Binding-site contacts:
Ligand atom C3B contacts residue ILE188 of chain 9.A at 3.5 Å (hydrophobic).
Ligand atom N2 contacts residue PHE119 of chain 9.A at 3.5 Å.
Ligand atom F3 contacts residue TYR151 of chain 9.A at 2.9 Å.
Ligand atom F2 contacts residue VAL175 of chain 9.A at 3.2 Å.
Ligand atom C3 contacts residue THR101 of chain 9.A at 3.8 Å.
Ligand atom F3 contacts residue PRO173 of chain 9.A at 2.6 Å.
Ligand atom C2B contacts residue LEU99 of chain 9.A at 3.4 Å (hydrophobic).
Ligand atom N3A contacts residue TYR151 of chain 9.A at 3.6 Å.
Ligand atom C1B contacts residue LEU99 of chain 9.A at 3.6 Å (hydrophobic).
Ligand atom C2A contacts residue LEU226 of chain 9.A at 3.8 Å (hydrophobic).
Ligand atom CM2 contacts residue ILE188 of chain 9.A at 3.6 Å (hydrophobic).
Ligand atom CM2 contacts residue LEU99 of chain 9.A at 3.3 Å (hydrophobic).
Ligand atom C3C contacts residue THR121 of chain 9.A at 3.7 Å.
Ligand atom O1 contacts residue TYR197 of chain 9.A at 3.3 Å.
Ligand atom CM4 contacts residue LEU186 of chain 9.A at 3.8 Å (hydrophobic).
Ligand atom CM3 contacts residue THR101 of chain 9.A at 3.8 Å.
Ligand atom C6B contacts residue ILE123 of chain 9.A at 3.8 Å (hydrophobic).
Ligand atom F3 contacts residue ALA149 of chain 9.A at 3.6 Å.
Ligand atom F3 contacts residue MET150 of chain 9.A at 3.8 Å.
Ligand atom O1A contacts residue LEU226 of chain 9.A at 3.6 Å.
Ligand atom F2 contacts residue ALA149 of chain 9.A at 2.5 Å.
Ligand atom O1A contacts residue LEU186 of chain 9.A at 3.7 Å.
Ligand atom C4 contacts residue THR101 of chain 9.A at 3.8 Å.
Ligand atom F2 contacts residue SER174 of chain 9.A at 3.7 Å.
Ligand atom C6B contacts residue LEU99 of chain 9.A at 3.9 Å (hydrophobic).
Ligand atom C3A contacts residue LEU226 of chain 9.A at 3.8 Å (hydrophobic).
Ligand atom N2 contacts residue TYR197 of chain 9.A at 3.4 Å.
Ligand atom C3A contacts residue LEU186 of chain 9.A at 3.8 Å (hydrophobic).
Ligand atom CM6 contacts residue ILE123 of chain 9.A at 3.8 Å (hydrophobic).
Ligand atom O1B contacts residue LEU99 of chain 9.A at 3.6 Å.
Ligand atom N1A contacts residue LEU226 of chain 9.A at 3.6 Å.
Ligand atom O1 contacts residue PHE119 of chain 9.A at 3.5 Å.
Ligand atom F3 contacts residue SER174 of chain 9.A at 3.8 Å.
Ligand atom C5B contacts residue ILE123 of chain 9.A at 3.7 Å (hydrophobic).
Ligand atom F1 contacts residue LEU186 of chain 9.A at 3.1 Å.
Ligand atom C2B contacts residue ILE188 of chain 9.A at 3.7 Å (hydrophobic).
Ligand atom CM4 contacts residue ALA149 of chain 9.A at 3.6 Å (hydrophobic).
Ligand atom CM6 contacts residue TRP97 of chain 9.A at 3.6 Å (hydrophobic).
Ligand atom CM4 contacts residue PRO173 of chain 9.A at 3.7 Å (hydrophobic).
Ligand atom CM2 contacts residue MET191 of chain 9.A at 3.4 Å (hydrophobic).

Sequence of chain 10.C:
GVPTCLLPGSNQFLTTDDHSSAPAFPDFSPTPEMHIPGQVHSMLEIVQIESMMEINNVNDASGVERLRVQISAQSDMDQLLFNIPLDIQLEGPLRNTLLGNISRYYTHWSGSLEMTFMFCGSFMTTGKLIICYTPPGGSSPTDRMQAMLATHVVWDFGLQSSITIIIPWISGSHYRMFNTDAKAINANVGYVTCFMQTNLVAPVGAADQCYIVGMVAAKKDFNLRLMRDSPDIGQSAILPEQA

Sequence of chain 9.C:
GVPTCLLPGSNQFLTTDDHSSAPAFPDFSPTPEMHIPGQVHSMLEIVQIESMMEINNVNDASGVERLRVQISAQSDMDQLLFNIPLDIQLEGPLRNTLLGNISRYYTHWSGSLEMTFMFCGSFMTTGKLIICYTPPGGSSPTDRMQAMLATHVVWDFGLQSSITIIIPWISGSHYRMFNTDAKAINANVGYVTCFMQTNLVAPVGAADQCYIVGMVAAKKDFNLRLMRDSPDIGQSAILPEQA

This protein binds this small molecule.
Small molecule (SMILES): Cc1cc(CCCOc2c(C)cc(-c3noc(C(F)(F)F)n3)cc2C)on1

Sequence of chain 9.A:
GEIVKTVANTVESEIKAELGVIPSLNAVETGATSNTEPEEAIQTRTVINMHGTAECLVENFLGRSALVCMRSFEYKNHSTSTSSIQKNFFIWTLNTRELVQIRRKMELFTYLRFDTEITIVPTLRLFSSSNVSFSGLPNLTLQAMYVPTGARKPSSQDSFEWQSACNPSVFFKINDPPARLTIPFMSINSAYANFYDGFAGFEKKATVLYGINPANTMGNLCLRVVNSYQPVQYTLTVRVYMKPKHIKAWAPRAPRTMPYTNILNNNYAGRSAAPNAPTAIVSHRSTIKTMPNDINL